Binding-site contacts:
Ligand atom N1 contacts residue THR4979 of chain 1.C at 3.6 Å.
Ligand atom N1 contacts residue ASN4984 of chain 1.C at 3.4 Å (h-bond).
Ligand atom C5 contacts residue PHE4959 of chain 1.C at 3.7 Å (hydrophobic).
Ligand atom C2 contacts residue ASN4984 of chain 1.C at 3.3 Å.
Ligand atom N6 contacts residue HIS4983 of chain 1.C at 2.3 Å (h-bond).
Ligand atom C2 contacts residue THR4979 of chain 1.C at 3.8 Å.
Ligand atom C6 contacts residue PHE4959 of chain 1.C at 4.2 Å (hydrophobic).
Ligand atom N1 contacts residue LEU4985 of chain 1.C at 3.6 Å (h-bond).
Ligand atom N3 contacts residue LEU4985 of chain 1.C at 4.3 Å.
Ligand atom C4 contacts residue MET4954 of chain 1.C at 4.1 Å (hydrophobic).
Ligand atom N6 contacts residue PHE4959 of chain 1.C at 3.8 Å.
Ligand atom N7 contacts residue CYS4958 of chain 1.C at 3.4 Å.
Ligand atom N7 contacts residue THR4979 of chain 1.C at 3.8 Å.
Ligand atom C8 contacts residue CYS4958 of chain 1.C at 4.1 Å (hydrophobic).
Ligand atom N7 contacts residue LYS4957 of chain 1.C at 3.6 Å (salt-bridge).
Ligand atom N3 contacts residue MET4954 of chain 1.C at 4.4 Å.
Ligand atom C8 contacts residue PHE4975 of chain 1.C at 4.3 Å (hydrophobic).
Ligand atom N7 contacts residue PHE4959 of chain 1.C at 2.9 Å (h-bond).
Ligand atom C2 contacts residue LEU4985 of chain 1.C at 3.9 Å (hydrophobic).
Ligand atom C6 contacts residue LEU4985 of chain 1.C at 4.4 Å (hydrophobic).
Ligand atom C8 contacts residue LYS4957 of chain 1.C at 3.2 Å.
Ligand atom C6 contacts residue CYS4958 of chain 1.C at 4.4 Å (hydrophobic).
Ligand atom N3 contacts residue ASN4984 of chain 1.C at 4.5 Å.
Ligand atom N6 contacts residue LEU4985 of chain 1.C at 4.4 Å.
Ligand atom C6 contacts residue HIS4983 of chain 1.C at 3.3 Å.
Ligand atom N6 contacts residue ASN4984 of chain 1.C at 4.3 Å.
Ligand atom N1 contacts residue HIS4983 of chain 1.C at 3.4 Å (h-bond).
Ligand atom C4 contacts residue THR4979 of chain 1.C at 4.2 Å.
Ligand atom N9 contacts residue MET4954 of chain 1.C at 3.6 Å.
Ligand atom N6 contacts residue CYS4958 of chain 1.C at 3.5 Å (h-bond).
Ligand atom C8 contacts residue THR4979 of chain 1.C at 4.2 Å.
Ligand atom C8 contacts residue MET4954 of chain 1.C at 3.4 Å (hydrophobic).
Ligand atom N6 contacts residue ILE4960 of chain 1.C at 4.0 Å.
Ligand atom C5 contacts residue THR4979 of chain 1.C at 4.0 Å.
Ligand atom C8 contacts residue PHE4959 of chain 1.C at 3.7 Å (hydrophobic).
Ligand atom C6 contacts residue THR4979 of chain 1.C at 4.1 Å.

Sequence of chain 1.C:
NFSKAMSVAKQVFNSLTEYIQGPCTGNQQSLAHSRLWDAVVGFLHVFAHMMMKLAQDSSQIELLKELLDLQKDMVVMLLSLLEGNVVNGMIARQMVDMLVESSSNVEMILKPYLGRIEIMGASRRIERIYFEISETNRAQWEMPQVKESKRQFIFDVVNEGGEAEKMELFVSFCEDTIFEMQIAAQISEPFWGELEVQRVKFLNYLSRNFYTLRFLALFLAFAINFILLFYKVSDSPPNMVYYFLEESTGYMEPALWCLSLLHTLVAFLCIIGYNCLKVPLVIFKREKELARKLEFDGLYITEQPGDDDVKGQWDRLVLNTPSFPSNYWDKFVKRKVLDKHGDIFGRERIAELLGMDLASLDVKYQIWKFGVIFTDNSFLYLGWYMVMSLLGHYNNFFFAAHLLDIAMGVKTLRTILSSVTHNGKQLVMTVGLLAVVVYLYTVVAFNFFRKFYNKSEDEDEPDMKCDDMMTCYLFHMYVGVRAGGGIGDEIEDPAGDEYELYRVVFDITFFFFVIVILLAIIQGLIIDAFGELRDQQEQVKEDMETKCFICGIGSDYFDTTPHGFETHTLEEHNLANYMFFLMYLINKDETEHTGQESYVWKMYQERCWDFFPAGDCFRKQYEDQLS

This protein binds this small molecule.
Small molecule (SMILES): Nc1ncnc2[nH]cnc12